Binding-site contacts:
Ligand atom CA contacts residue THR69 of chain 1.B at 3.7 Å.
Ligand atom CZ contacts residue LEU26 of chain 1.B at 3.6 Å (hydrophobic).
Ligand atom CA contacts residue THR69 of chain 1.B at 3.8 Å.
Ligand atom CG contacts residue THR69 of chain 1.B at 3.8 Å.
Ligand atom OE1 contacts residue TYR71 of chain 1.B at 3.7 Å.
Ligand atom CG2 contacts residue ARG62 of chain 1.B at 3.3 Å.
Ligand atom OH contacts residue TYR71 of chain 1.B at 3.8 Å.
Ligand atom O contacts residue LEU60 of chain 1.B at 3.8 Å.
Ligand atom OD2 contacts residue ARG68 of chain 1.B at 2.6 Å (salt-bridge).
Ligand atom OE1 contacts residue ARG70 of chain 1.B at 3.6 Å.
Ligand atom O contacts residue MET80 of chain 1.B at 2.9 Å.
Ligand atom CD2 contacts residue PHE19 of chain 1.B at 3.7 Å (hydrophobic).
Ligand atom O2 contacts residue ILE78 of chain 1.B at 3.4 Å (h-bond).
Ligand atom C contacts residue MET80 of chain 1.B at 3.4 Å (hydrophobic).
Ligand atom CB contacts residue THR69 of chain 1.B at 3.8 Å.
Ligand atom S contacts residue TYR71 of chain 1.B at 3.2 Å (h-bond).
Ligand atom CG contacts residue ARG68 of chain 1.B at 3.0 Å.
Ligand atom O1 contacts residue TYR71 of chain 1.B at 2.4 Å (h-bond).
Ligand atom CE1 contacts residue ILE78 of chain 1.B at 3.6 Å (hydrophobic).
Ligand atom O3 contacts residue TYR71 of chain 1.B at 3.1 Å (h-bond).
Ligand atom CD2 contacts residue ARG68 of chain 1.B at 3.8 Å.
Ligand atom CG2 contacts residue ILE78 of chain 1.B at 3.8 Å (hydrophobic).
Ligand atom CB contacts residue THR69 of chain 1.B at 3.6 Å.
Ligand atom OD1 contacts residue ARG68 of chain 1.B at 3.1 Å (salt-bridge).
Ligand atom N contacts residue THR69 of chain 1.B at 2.9 Å (h-bond).
Ligand atom CZ contacts residue ARG68 of chain 1.B at 3.3 Å.
Ligand atom C contacts residue THR69 of chain 1.B at 3.5 Å.
Ligand atom CD contacts residue TYR71 of chain 1.B at 3.4 Å (hydrophobic).
Ligand atom O2 contacts residue LYS77 of chain 1.B at 3.6 Å.
Ligand atom O contacts residue MET80 of chain 1.B at 3.5 Å.
Ligand atom OD1 contacts residue THR69 of chain 1.B at 3.6 Å.
Ligand atom CE2 contacts residue ARG68 of chain 1.B at 3.4 Å.
Ligand atom CD1 contacts residue ILE78 of chain 1.B at 3.7 Å (hydrophobic).
Ligand atom O contacts residue THR69 of chain 1.B at 3.4 Å.
Ligand atom O1 contacts residue GLU76 of chain 1.B at 3.8 Å.
Ligand atom CA contacts residue MET80 of chain 1.B at 3.3 Å (hydrophobic).
Ligand atom O contacts residue LYS21 of chain 1.B at 3.8 Å.
Ligand atom O1 contacts residue ILE78 of chain 1.B at 3.1 Å.
Ligand atom CE1 contacts residue ARG68 of chain 1.B at 3.5 Å.
Ligand atom CG contacts residue TYR71 of chain 1.B at 3.4 Å (hydrophobic).

Sequence of chain 1.B:
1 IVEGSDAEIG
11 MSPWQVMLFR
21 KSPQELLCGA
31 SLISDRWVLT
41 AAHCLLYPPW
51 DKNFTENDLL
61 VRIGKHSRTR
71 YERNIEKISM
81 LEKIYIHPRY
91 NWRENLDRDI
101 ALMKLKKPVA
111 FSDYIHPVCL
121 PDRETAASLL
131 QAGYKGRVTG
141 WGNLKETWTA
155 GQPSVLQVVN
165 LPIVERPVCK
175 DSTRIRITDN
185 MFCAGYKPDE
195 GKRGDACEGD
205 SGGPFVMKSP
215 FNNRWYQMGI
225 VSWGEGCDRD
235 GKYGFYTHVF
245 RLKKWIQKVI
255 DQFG

The protein below binds the small molecule below.
Small molecule (SMILES): CC[C@H](C)[C@H](NC(=O)CNC(=O)[C@H](CCC(=O)O)NC(=O)[C@H](Cc1ccccc1)NC(=O)[C@@H](N)CC(=O)O)C(=O)N1C=CC[C@H]1C(=O)NCC(=O)N[C@@H](CCC(=O)O)C(=O)N[C@@H](Cc1ccc(OS(=O)(=O)O)cc1)C(=O)N[C@@H](CC(C)C)C(=O)O